Binding-site contacts:
Ligand atom C1 contacts residue SER262 of chain 1.A at 3.6 Å.
Ligand atom O7 contacts residue GLN129 of chain 1.A at 3.5 Å (h-bond).
Ligand atom C1 contacts residue ASN267 of chain 1.A at 1.5 Å.
Ligand atom O7 contacts residue ASN267 of chain 1.A at 4.1 Å.
Ligand atom O5 contacts residue SER262 of chain 1.A at 3.6 Å (h-bond).
Ligand atom O6 contacts residue GLY263 of chain 1.A at 3.6 Å.
Ligand atom N2 contacts residue ASN267 of chain 1.A at 2.8 Å (h-bond).
Ligand atom C2 contacts residue SER262 of chain 1.A at 4.0 Å.
Ligand atom O6 contacts residue GLN129 of chain 1.A at 3.3 Å (h-bond).
Ligand atom C7 contacts residue EDO1 of chain 1.YA at 4.0 Å.
Ligand atom C4 contacts residue ASN267 of chain 1.A at 4.3 Å.
Ligand atom C5 contacts residue GLY263 of chain 1.A at 3.9 Å.
Ligand atom C5 contacts residue LEU264 of chain 1.A at 3.9 Å (hydrophobic).
Ligand atom O7 contacts residue EDO1 of chain 1.YA at 3.5 Å.
Ligand atom C6 contacts residue GLY263 of chain 1.A at 3.7 Å.
Ligand atom C7 contacts residue GLN129 of chain 1.A at 4.4 Å.
Ligand atom C8 contacts residue GLN129 of chain 1.A at 4.3 Å.
Ligand atom C8 contacts residue SER262 of chain 1.A at 4.4 Å.
Ligand atom C5 contacts residue ASN267 of chain 1.A at 3.8 Å.
Ligand atom C7 contacts residue ASN267 of chain 1.A at 3.4 Å.
Ligand atom O5 contacts residue LEU264 of chain 1.A at 3.2 Å (h-bond).
Ligand atom C8 contacts residue ASN267 of chain 1.A at 3.9 Å.
Ligand atom C8 contacts residue SER276 of chain 1.A at 3.3 Å.
Ligand atom O5 contacts residue GLY263 of chain 1.A at 2.9 Å.
Ligand atom O5 contacts residue ASN267 of chain 1.A at 2.5 Å (h-bond).
Ligand atom C8 contacts residue EDO1 of chain 1.YA at 3.9 Å.
Ligand atom C3 contacts residue ASN267 of chain 1.A at 3.8 Å.
Ligand atom C6 contacts residue LEU264 of chain 1.A at 3.8 Å (hydrophobic).
Ligand atom C6 contacts residue GLN129 of chain 1.A at 4.1 Å.
Ligand atom C2 contacts residue ASN267 of chain 1.A at 2.5 Å.
Ligand atom O6 contacts residue LEU264 of chain 1.A at 3.0 Å (h-bond).
Ligand atom C1 contacts residue GLY263 of chain 1.A at 3.6 Å.
Ligand atom C1 contacts residue LEU264 of chain 1.A at 4.0 Å (hydrophobic).

Sequence of chain 1.A:
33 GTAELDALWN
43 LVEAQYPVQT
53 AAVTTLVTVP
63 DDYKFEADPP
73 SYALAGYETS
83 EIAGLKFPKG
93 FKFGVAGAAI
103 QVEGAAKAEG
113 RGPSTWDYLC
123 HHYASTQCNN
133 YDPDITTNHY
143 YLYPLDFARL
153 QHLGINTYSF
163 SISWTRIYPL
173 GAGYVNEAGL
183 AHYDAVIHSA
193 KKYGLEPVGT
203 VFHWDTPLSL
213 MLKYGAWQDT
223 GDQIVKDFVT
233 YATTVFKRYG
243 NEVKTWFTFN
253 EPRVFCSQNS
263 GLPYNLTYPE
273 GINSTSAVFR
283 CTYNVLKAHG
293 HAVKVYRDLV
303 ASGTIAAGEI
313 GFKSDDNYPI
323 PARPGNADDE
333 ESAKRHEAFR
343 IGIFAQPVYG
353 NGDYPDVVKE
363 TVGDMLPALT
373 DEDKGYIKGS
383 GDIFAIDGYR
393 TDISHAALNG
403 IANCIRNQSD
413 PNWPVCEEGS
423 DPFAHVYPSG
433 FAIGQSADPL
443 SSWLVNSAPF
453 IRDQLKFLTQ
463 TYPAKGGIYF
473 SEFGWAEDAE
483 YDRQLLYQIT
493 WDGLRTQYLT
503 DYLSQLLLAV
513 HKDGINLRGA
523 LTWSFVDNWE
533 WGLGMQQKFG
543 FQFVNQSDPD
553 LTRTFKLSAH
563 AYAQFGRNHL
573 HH

The protein below binds the small molecule below.
Small molecule (SMILES): CC(=O)N[C@H]1[C@H](O[C@H]2[C@H](O)[C@@H](NC(C)=O)CO[C@@H]2CO)O[C@H](CO)[C@@H](O)[C@@H]1O